Binding-site contacts:
Ligand atom O5' contacts residue GLY107 of chain 1.C at 2.9 Å.
Ligand atom N3 contacts residue DG6 of chain 1.A at 2.5 Å (h-bond).
Ligand atom N1 contacts residue DT4 of chain 1.A at 2.3 Å (h-bond).
Ligand atom N3 contacts residue DA7 of chain 1.A at 2.8 Å (h-bond).
Ligand atom O2 contacts residue DA7 of chain 1.A at 2.7 Å (h-bond).
Ligand atom N3 contacts residue DA2 of chain 1.A at 2.8 Å (h-bond).
Ligand atom N6 contacts residue DT3 of chain 1.A at 3.0 Å (h-bond).
Ligand atom O4 contacts residue DA2 of chain 1.A at 3.2 Å (h-bond).
Ligand atom C6 contacts residue DT4 of chain 1.A at 3.0 Å.
Ligand atom N1 contacts residue DC1 of chain 1.A at 3.2 Å (h-bond).
Ligand atom O2 contacts residue DG6 of chain 1.A at 2.8 Å (h-bond).
Ligand atom C4 contacts residue DG6 of chain 1.A at 3.0 Å.
Ligand atom OP1 contacts residue GLY105 of chain 1.C at 2.8 Å (h-bond).
Ligand atom O4 contacts residue DA5 of chain 1.A at 2.8 Å (h-bond).
Ligand atom C2 contacts residue DT3 of chain 1.A at 3.1 Å.
Ligand atom C4 contacts residue DA5 of chain 1.A at 3.0 Å.
Ligand atom N6 contacts residue DA2 of chain 1.A at 2.8 Å (h-bond).
Ligand atom OP2 contacts residue SER109 of chain 1.C at 3.2 Å.
Ligand atom P contacts residue MG1 of chain 1.F at 3.2 Å.
Ligand atom OP2 contacts residue PRO108 of chain 1.C at 3.3 Å.
Ligand atom O2 contacts residue DA2 of chain 1.A at 3.2 Å.
Ligand atom C2 contacts residue DA7 of chain 1.A at 3.1 Å.
Ligand atom C2 contacts residue DG6 of chain 1.A at 3.1 Å.
Ligand atom OP1 contacts residue ALA110 of chain 1.C at 2.8 Å (h-bond).
Ligand atom N3 contacts residue DA5 of chain 1.A at 2.3 Å (h-bond).
Ligand atom O4 contacts residue DT4 of chain 1.A at 3.2 Å (h-bond).
Ligand atom N6 contacts residue DT4 of chain 1.A at 2.5 Å (h-bond).
Ligand atom O4 contacts residue DA7 of chain 1.A at 3.0 Å (h-bond).
Ligand atom O3' contacts residue GLY105 of chain 1.C at 3.3 Å.
Ligand atom OP1 contacts residue GLY107 of chain 1.C at 3.2 Å.
Ligand atom OP1 contacts residue MG1 of chain 1.F at 2.2 Å.
Ligand atom C2 contacts residue DT4 of chain 1.A at 3.0 Å.
Ligand atom N4 contacts residue DG6 of chain 1.A at 2.6 Å (h-bond).
Ligand atom N2 contacts residue DA2 of chain 1.A at 3.3 Å.
Ligand atom OP1 contacts residue NA1 of chain 1.D at 2.2 Å (h-bond).
Ligand atom N1 contacts residue DT3 of chain 1.A at 2.6 Å (h-bond).
Ligand atom O2 contacts residue DG6 of chain 1.A at 3.1 Å (h-bond).
Ligand atom O2 contacts residue DA5 of chain 1.A at 3.0 Å.
Ligand atom OP1 contacts residue ILE106 of chain 1.C at 3.0 Å (h-bond).
Ligand atom N2 contacts residue DC1 of chain 1.A at 2.9 Å (h-bond).

A small-molecule ligand and the protein it binds are described below.
Small molecule (SMILES): Cc1cn([C@H]2C[C@H](O[P](=O)(O)OC[C@H]3O[C@@H](n4cnc5c(N)ncnc54)C[C@@H]3O[P](=O)(O)OC[C@H]3O[C@@H](n4cnc5c(N)ncnc54)C[C@@H]3O[P](=O)(O)OC[C@H]3O[C@@H](n4cc(C)c(=O)[nH]c4=O)C[C@@H]3O[P](=O)(O)OC[C@H]3O[C@@H](n4cnc5c(=O)nc(N)[nH]c54)C[C@@H]3O)[C@@H](CO[P](=O)(O)O[C@H]3C[C@H](n4ccc(N)nc4=O)O[C@@H]3CO[P](=O)(O)O[C@H]3C[C@H](n4cc(C)c(=O)[nH]c4=O)O[C@@H]3COP(=O)(O)O)O2)c(=O)[nH]c1=O

Sequence of chain 1.C:
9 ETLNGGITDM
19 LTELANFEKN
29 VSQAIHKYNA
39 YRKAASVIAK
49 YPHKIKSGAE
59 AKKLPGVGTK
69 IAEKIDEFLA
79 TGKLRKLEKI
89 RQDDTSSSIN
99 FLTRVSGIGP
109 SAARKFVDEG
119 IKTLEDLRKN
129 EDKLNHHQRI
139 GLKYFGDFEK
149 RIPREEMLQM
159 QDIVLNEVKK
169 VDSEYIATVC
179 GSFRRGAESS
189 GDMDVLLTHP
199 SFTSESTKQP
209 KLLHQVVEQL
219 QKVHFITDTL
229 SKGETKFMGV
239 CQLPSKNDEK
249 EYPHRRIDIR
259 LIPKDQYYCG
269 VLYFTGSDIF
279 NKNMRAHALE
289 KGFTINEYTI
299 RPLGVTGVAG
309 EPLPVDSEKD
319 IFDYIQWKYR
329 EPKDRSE